Binding-site contacts:
Ligand atom O22 contacts residue ALA190 of chain 1.D at 3.7 Å.
Ligand atom C21 contacts residue THR195 of chain 1.D at 3.5 Å.
Ligand atom F30 contacts residue ALA119 of chain 1.B at 3.6 Å.
Ligand atom C06 contacts residue TRP153 of chain 1.B at 3.7 Å (hydrophobic).
Ligand atom C26 contacts residue GLN116 of chain 1.B at 3.9 Å.
Ligand atom C18 contacts residue ALA149 of chain 1.B at 3.6 Å (hydrophobic).
Ligand atom C26 contacts residue THR195 of chain 1.D at 3.8 Å.
Ligand atom O25 contacts residue THR195 of chain 1.D at 3.1 Å (h-bond).
Ligand atom C19 contacts residue TRP17 of chain 1.C at 3.8 Å (hydrophobic).
Ligand atom C18 contacts residue THR146 of chain 1.B at 3.9 Å.
Ligand atom C21 contacts residue GLU191 of chain 1.D at 3.5 Å.
Ligand atom C06 contacts residue MET199 of chain 1.D at 3.8 Å (hydrophobic).
Ligand atom C23 contacts residue HIS192 of chain 1.D at 3.6 Å.
Ligand atom O22 contacts residue GLU191 of chain 1.D at 3.3 Å (salt-bridge).
Ligand atom O05 contacts residue ALA150 of chain 1.B at 3.9 Å.
Ligand atom C28 contacts residue THR195 of chain 1.D at 3.6 Å.
Ligand atom O25 contacts residue HIS192 of chain 1.D at 3.7 Å.
Ligand atom C23 contacts residue GLU191 of chain 1.D at 3.9 Å.
Ligand atom F30 contacts residue LEU123 of chain 1.B at 3.5 Å.
Ligand atom C18 contacts residue TYR8 of chain 1.C at 3.8 Å (hydrophobic).
Ligand atom C13 contacts residue TRP17 of chain 1.C at 3.5 Å (hydrophobic).
Ligand atom O24 contacts residue ALA190 of chain 1.D at 3.6 Å.
Ligand atom C27 contacts residue THR195 of chain 1.D at 3.5 Å.
Ligand atom C29 contacts residue GLN189 of chain 1.D at 3.6 Å.
Ligand atom C01 contacts residue MET199 of chain 1.D at 3.9 Å (hydrophobic).
Ligand atom O05 contacts residue LEU123 of chain 1.B at 3.6 Å.
Ligand atom F30 contacts residue ALA150 of chain 1.B at 3.0 Å.
Ligand atom C19 contacts residue TYR8 of chain 1.C at 3.5 Å (hydrophobic).
Ligand atom C14 contacts residue TRP17 of chain 1.C at 3.5 Å (hydrophobic).
Ligand atom C28 contacts residue GLN116 of chain 1.B at 3.4 Å.
Ligand atom O24 contacts residue GLU191 of chain 1.D at 2.8 Å (salt-bridge).
Ligand atom C01 contacts residue TRP153 of chain 1.B at 3.7 Å (hydrophobic).
Ligand atom C28 contacts residue TYR120 of chain 1.B at 3.8 Å (hydrophobic).
Ligand atom C13 contacts residue THR146 of chain 1.B at 3.5 Å.
Ligand atom C23 contacts residue GLN116 of chain 1.B at 3.9 Å.
Ligand atom C20 contacts residue THR195 of chain 1.D at 3.6 Å.
Ligand atom O22 contacts residue THR195 of chain 1.D at 2.8 Å (h-bond).
Ligand atom C17 contacts residue ALA149 of chain 1.B at 3.7 Å (hydrophobic).
Ligand atom C12 contacts residue THR146 of chain 1.B at 3.9 Å.
Ligand atom O22 contacts residue HIS192 of chain 1.D at 2.9 Å (h-bond).

Sequence of chain 1.B:
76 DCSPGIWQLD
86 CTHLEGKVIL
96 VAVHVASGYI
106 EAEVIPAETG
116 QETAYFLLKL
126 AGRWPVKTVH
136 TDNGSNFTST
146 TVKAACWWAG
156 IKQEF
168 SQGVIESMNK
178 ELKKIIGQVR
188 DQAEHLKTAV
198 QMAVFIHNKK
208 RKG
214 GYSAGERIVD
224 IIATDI

A small-molecule ligand and the protein it binds are described below.
Small molecule (SMILES): Cc1ccc(C2CC2)c(-c2cc(F)c3c(c2C)CCCO3)c1[C@H](OC1CC1)C(=O)O

Sequence of chain 1.D:
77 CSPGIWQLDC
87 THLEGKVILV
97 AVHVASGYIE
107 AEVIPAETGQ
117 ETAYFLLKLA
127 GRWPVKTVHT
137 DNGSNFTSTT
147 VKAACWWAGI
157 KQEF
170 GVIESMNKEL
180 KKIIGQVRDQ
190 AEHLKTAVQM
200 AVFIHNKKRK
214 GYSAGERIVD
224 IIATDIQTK

Sequence of chain 1.C:
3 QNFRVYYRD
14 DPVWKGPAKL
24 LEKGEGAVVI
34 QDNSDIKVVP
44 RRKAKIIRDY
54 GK